Sequence of chain 1.A:
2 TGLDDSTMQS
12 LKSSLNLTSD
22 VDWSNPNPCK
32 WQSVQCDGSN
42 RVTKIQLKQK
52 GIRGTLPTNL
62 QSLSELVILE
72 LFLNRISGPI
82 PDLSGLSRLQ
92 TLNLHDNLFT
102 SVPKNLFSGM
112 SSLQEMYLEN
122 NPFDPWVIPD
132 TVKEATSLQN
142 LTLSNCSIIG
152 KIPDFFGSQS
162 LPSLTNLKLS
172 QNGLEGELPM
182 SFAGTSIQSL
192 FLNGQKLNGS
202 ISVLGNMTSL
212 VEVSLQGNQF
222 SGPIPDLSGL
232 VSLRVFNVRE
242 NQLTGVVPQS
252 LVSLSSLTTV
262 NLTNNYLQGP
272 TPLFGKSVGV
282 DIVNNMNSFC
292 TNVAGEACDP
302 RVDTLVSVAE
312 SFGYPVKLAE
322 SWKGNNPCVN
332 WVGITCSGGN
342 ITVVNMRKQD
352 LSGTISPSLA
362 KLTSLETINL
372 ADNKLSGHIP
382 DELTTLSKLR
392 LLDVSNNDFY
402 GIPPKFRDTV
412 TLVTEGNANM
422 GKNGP

The protein below binds the small molecule below.
Small molecule (SMILES): CC(=O)N[C@H]1[C@H](O[C@H]2[C@H](O)[C@@H](NC(C)=O)CO[C@@H]2CO)O[C@H](CO)[C@@H](O)[C@@H]1O

Binding-site contacts:
Ligand atom O5 contacts residue TYR118 of chain 1.A at 4.2 Å.
Ligand atom O5 contacts residue ASN167 of chain 1.A at 3.3 Å (h-bond).
Ligand atom C8 contacts residue GLU116 of chain 1.A at 3.8 Å.
Ligand atom C1 contacts residue GLU116 of chain 1.A at 4.4 Å.
Ligand atom C7 contacts residue GLU116 of chain 1.A at 3.8 Å.
Ligand atom C1 contacts residue ASN167 of chain 1.A at 3.6 Å.
Ligand atom C8 contacts residue GLN140 of chain 1.A at 3.6 Å.
Ligand atom C2 contacts residue ASN141 of chain 1.A at 2.4 Å.
Ligand atom C5 contacts residue ASN167 of chain 1.A at 3.8 Å.
Ligand atom O5 contacts residue ASN141 of chain 1.A at 2.3 Å (h-bond).
Ligand atom C2 contacts residue TYR118 of chain 1.A at 3.7 Å (hydrophobic).
Ligand atom O6 contacts residue ASN167 of chain 1.A at 3.6 Å.
Ligand atom C2 contacts residue GLU116 of chain 1.A at 3.7 Å.
Ligand atom N2 contacts residue TYR118 of chain 1.A at 3.8 Å.
Ligand atom N2 contacts residue GLU116 of chain 1.A at 2.9 Å (salt-bridge).
Ligand atom C1 contacts residue TYR118 of chain 1.A at 3.8 Å (hydrophobic).
Ligand atom O7 contacts residue ASN141 of chain 1.A at 3.8 Å.
Ligand atom C6 contacts residue ASN167 of chain 1.A at 4.2 Å.
Ligand atom C3 contacts residue ASN141 of chain 1.A at 3.7 Å.
Ligand atom C1 contacts residue ASN141 of chain 1.A at 1.4 Å.
Ligand atom C4 contacts residue ASN141 of chain 1.A at 4.2 Å.
Ligand atom C5 contacts residue ASN141 of chain 1.A at 3.6 Å.
Ligand atom C7 contacts residue GLN140 of chain 1.A at 4.4 Å.
Ligand atom N2 contacts residue ASN141 of chain 1.A at 2.9 Å (h-bond).
Ligand atom C7 contacts residue ASN141 of chain 1.A at 3.6 Å.
Ligand atom O7 contacts residue GLN140 of chain 1.A at 4.4 Å.